Binding-site contacts:
Ligand atom O4 contacts residue ARG67 of chain 1.A at 2.9 Å (salt-bridge).
Ligand atom O4 contacts residue TRP341 of chain 1.A at 3.9 Å.
Ligand atom O2 contacts residue GLU112 of chain 1.A at 2.7 Å (salt-bridge).
Ligand atom O1 contacts residue LYS16 of chain 1.A at 3.7 Å.
Ligand atom C6 contacts residue TYR156 of chain 1.A at 3.8 Å (hydrophobic).
Ligand atom O2 contacts residue LYS16 of chain 1.A at 2.7 Å (salt-bridge).
Ligand atom C4 contacts residue TYR156 of chain 1.A at 4.0 Å (hydrophobic).
Ligand atom O1 contacts residue ASN13 of chain 1.A at 3.3 Å (h-bond).
Ligand atom O6 contacts residue GLU154 of chain 1.A at 2.7 Å (salt-bridge).
Ligand atom O3 contacts residue ASP66 of chain 1.A at 2.6 Å (salt-bridge).
Ligand atom O3 contacts residue ARG67 of chain 1.A at 3.0 Å (salt-bridge).
Ligand atom C2 contacts residue GLU112 of chain 1.A at 3.5 Å.
Ligand atom O2 contacts residue MET331 of chain 1.A at 4.0 Å.
Ligand atom C4 contacts residue TRP341 of chain 1.A at 3.5 Å (hydrophobic).
Ligand atom O6 contacts residue TYR156 of chain 1.A at 3.0 Å (h-bond).
Ligand atom O5 contacts residue TYR156 of chain 1.A at 3.3 Å.
Ligand atom O3 contacts residue GLU112 of chain 1.A at 3.8 Å.
Ligand atom C2 contacts residue TRP231 of chain 1.A at 4.0 Å (hydrophobic).
Ligand atom C3 contacts residue ASP66 of chain 1.A at 3.6 Å.
Ligand atom C2 contacts residue TRP341 of chain 1.A at 4.0 Å (hydrophobic).
Ligand atom O2 contacts residue ASP66 of chain 1.A at 2.6 Å (salt-bridge).
Ligand atom C2 contacts residue LYS16 of chain 1.A at 3.7 Å.
Ligand atom C1 contacts residue TRP231 of chain 1.A at 3.8 Å (hydrophobic).
Ligand atom C1 contacts residue ASP15 of chain 1.A at 3.8 Å.
Ligand atom C6 contacts residue PRO155 of chain 1.A at 3.7 Å (hydrophobic).
Ligand atom C6 contacts residue GLU154 of chain 1.A at 3.4 Å.
Ligand atom O2 contacts residue TRP63 of chain 1.A at 3.2 Å (h-bond).
Ligand atom C6 contacts residue TRP341 of chain 1.A at 3.6 Å (hydrophobic).
Ligand atom O3 contacts residue TRP341 of chain 1.A at 3.8 Å.
Ligand atom O2 contacts residue ALA64 of chain 1.A at 3.5 Å.
Ligand atom O3 contacts residue TRP63 of chain 1.A at 3.4 Å (h-bond).
Ligand atom O3 contacts residue ALA64 of chain 1.A at 3.3 Å.
Ligand atom O6 contacts residue PHE157 of chain 1.A at 3.8 Å.
Ligand atom C3 contacts residue TRP63 of chain 1.A at 3.6 Å (hydrophobic).
Ligand atom O6 contacts residue PRO155 of chain 1.A at 3.3 Å.
Ligand atom C1 contacts residue TYR156 of chain 1.A at 3.6 Å (hydrophobic).
Ligand atom C2 contacts residue TRP63 of chain 1.A at 4.0 Å (hydrophobic).
Ligand atom O1 contacts residue ASP15 of chain 1.A at 3.3 Å (salt-bridge).
Ligand atom C1 contacts residue LYS16 of chain 1.A at 3.8 Å.
Ligand atom C2 contacts residue ASP66 of chain 1.A at 3.4 Å.

This small molecule binds to this protein.
Small molecule (SMILES): OC[C@H]1O[C@H](O[C@H]2[C@H](O)[C@@H](O)[C@@H](O)O[C@@H]2CO)[C@H](O)[C@@H](O)[C@@H]1O

Sequence of chain 1.A:
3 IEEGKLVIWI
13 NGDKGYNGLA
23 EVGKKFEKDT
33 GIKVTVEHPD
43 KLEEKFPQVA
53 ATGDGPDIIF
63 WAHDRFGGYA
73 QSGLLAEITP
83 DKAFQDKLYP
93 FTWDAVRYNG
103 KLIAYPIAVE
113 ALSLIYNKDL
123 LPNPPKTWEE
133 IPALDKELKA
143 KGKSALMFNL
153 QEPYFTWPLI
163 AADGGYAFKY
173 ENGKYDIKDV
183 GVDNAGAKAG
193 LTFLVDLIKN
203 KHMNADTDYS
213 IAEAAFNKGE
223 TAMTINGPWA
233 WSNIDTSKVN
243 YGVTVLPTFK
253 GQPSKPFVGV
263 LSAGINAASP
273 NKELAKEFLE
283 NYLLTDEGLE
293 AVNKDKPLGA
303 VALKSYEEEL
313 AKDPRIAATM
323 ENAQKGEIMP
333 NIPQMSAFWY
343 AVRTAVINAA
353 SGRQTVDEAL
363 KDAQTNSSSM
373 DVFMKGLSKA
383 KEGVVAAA